Sequence of chain 1.A:
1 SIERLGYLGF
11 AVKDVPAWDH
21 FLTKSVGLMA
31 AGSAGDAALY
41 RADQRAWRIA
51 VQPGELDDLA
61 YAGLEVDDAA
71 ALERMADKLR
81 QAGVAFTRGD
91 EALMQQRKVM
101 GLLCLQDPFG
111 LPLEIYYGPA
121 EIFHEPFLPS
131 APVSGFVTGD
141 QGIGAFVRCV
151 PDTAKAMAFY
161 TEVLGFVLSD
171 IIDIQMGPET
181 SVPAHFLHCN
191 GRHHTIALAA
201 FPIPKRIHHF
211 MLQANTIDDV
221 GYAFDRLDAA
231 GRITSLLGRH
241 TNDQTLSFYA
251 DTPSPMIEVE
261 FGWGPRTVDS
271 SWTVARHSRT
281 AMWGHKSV

Binding-site contacts:
Ligand atom CK5 contacts residue HIS194 of chain 1.A at 3.9 Å.
Ligand atom CKC contacts residue THR280 of chain 1.A at 3.9 Å.
Ligand atom CK9 contacts residue PHE201 of chain 1.A at 3.8 Å (hydrophobic).
Ligand atom CK7 contacts residue TYR249 of chain 1.A at 3.4 Å (hydrophobic).
Ligand atom OK1 contacts residue HIS194 of chain 1.A at 3.3 Å.
Ligand atom CK3 contacts residue GLU260 of chain 1.A at 3.5 Å.
Ligand atom CK6 contacts residue PHE186 of chain 1.A at 3.6 Å (hydrophobic).
Ligand atom CK4 contacts residue HIS194 of chain 1.A at 3.8 Å.
Ligand atom CK4 contacts residue TYR249 of chain 1.A at 3.9 Å (hydrophobic).
Ligand atom CK6 contacts residue ASN242 of chain 1.A at 3.3 Å.
Ligand atom CK2 contacts residue TYR249 of chain 1.A at 3.3 Å (hydrophobic).
Ligand atom OK2 contacts residue TYR249 of chain 1.A at 2.9 Å (h-bond).
Ligand atom CK3 contacts residue HIS209 of chain 1.A at 4.0 Å.
Ligand atom CK6 contacts residue HIS240 of chain 1.A at 3.3 Å.
Ligand atom CK2 contacts residue HIS240 of chain 1.A at 3.5 Å.
Ligand atom CKA contacts residue HIS208 of chain 1.A at 3.6 Å.
Ligand atom CK5 contacts residue PHE186 of chain 1.A at 3.8 Å (hydrophobic).
Ligand atom OK2 contacts residue HIS209 of chain 1.A at 2.7 Å (h-bond).
Ligand atom CK1 contacts residue HIS240 of chain 1.A at 3.5 Å.
Ligand atom CK4 contacts residue HIS240 of chain 1.A at 3.2 Å.
Ligand atom OK2 contacts residue HIS240 of chain 1.A at 4.0 Å.
Ligand atom CK1 contacts residue PHE186 of chain 1.A at 3.5 Å (hydrophobic).
Ligand atom CK9 contacts residue HIS209 of chain 1.A at 3.9 Å.
Ligand atom CK3 contacts residue HIS240 of chain 1.A at 3.5 Å.
Ligand atom CK1 contacts residue THR280 of chain 1.A at 4.0 Å.
Ligand atom CK8 contacts residue HIS209 of chain 1.A at 3.8 Å.
Ligand atom CKB contacts residue TYR249 of chain 1.A at 4.1 Å (hydrophobic).
Ligand atom CKC contacts residue TYR249 of chain 1.A at 3.2 Å (hydrophobic).
Ligand atom OK2 contacts residue GLU260 of chain 1.A at 2.4 Å (salt-bridge).
Ligand atom CK3 contacts residue TYR249 of chain 1.A at 3.0 Å (hydrophobic).
Ligand atom CK5 contacts residue ASP243 of chain 1.A at 4.0 Å.
Ligand atom CK9 contacts residue ILE174 of chain 1.A at 4.1 Å (hydrophobic).
Ligand atom CK4 contacts residue GLU260 of chain 1.A at 3.8 Å.
Ligand atom CK5 contacts residue ASN242 of chain 1.A at 3.5 Å.
Ligand atom OK1 contacts residue GLU260 of chain 1.A at 3.1 Å (salt-bridge).
Ligand atom CK6 contacts residue ILE172 of chain 1.A at 3.9 Å (hydrophobic).
Ligand atom OK1 contacts residue ASP243 of chain 1.A at 3.6 Å (salt-bridge).
Ligand atom CK5 contacts residue HIS240 of chain 1.A at 3.3 Å.
Ligand atom OK1 contacts residue HIS240 of chain 1.A at 3.5 Å (h-bond).
Ligand atom CKA contacts residue PHE201 of chain 1.A at 3.9 Å (hydrophobic).

This small molecule binds to this protein.
Small molecule (SMILES): Oc1cccc(-c2ccccc2)c1O